Sequence of chain 1.A:
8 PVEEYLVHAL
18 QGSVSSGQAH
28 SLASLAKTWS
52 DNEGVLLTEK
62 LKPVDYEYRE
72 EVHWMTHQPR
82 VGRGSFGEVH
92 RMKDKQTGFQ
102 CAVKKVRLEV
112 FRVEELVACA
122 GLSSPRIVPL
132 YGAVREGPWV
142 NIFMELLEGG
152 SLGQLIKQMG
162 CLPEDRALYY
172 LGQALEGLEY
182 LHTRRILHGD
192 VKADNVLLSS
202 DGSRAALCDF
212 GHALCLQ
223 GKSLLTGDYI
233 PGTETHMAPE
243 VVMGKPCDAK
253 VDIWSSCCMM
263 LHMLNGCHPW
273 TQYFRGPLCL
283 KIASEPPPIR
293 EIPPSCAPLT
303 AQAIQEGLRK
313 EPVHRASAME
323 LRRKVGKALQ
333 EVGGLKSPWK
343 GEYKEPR

The small molecule below binds the protein below.
Small molecule (SMILES): CC(C)(O)C#Cc1ccc2c(c1)-c1nc(C(N)=O)cn1CCO2

Binding-site contacts:
Ligand atom C16 contacts residue ALA103 of chain 1.A at 3.9 Å (hydrophobic).
Ligand atom C9 contacts residue SO41 of chain 1.D at 3.6 Å.
Ligand atom O2 contacts residue LEU148 of chain 1.A at 3.0 Å (h-bond).
Ligand atom O contacts residue ASP210 of chain 1.A at 3.5 Å.
Ligand atom O1 contacts residue GLY85 of chain 1.A at 3.5 Å.
Ligand atom C2 contacts residue ILE143 of chain 1.A at 3.4 Å (hydrophobic).
Ligand atom C13 contacts residue VAL90 of chain 1.A at 3.8 Å (hydrophobic).
Ligand atom N2 contacts residue GLU146 of chain 1.A at 2.8 Å (salt-bridge).
Ligand atom N2 contacts residue LEU198 of chain 1.A at 3.5 Å.
Ligand atom N1 contacts residue MET145 of chain 1.A at 3.7 Å.
Ligand atom N2 contacts residue MET145 of chain 1.A at 3.6 Å.
Ligand atom C contacts residue VAL129 of chain 1.A at 3.6 Å (hydrophobic).
Ligand atom O2 contacts residue LEU147 of chain 1.A at 3.6 Å.
Ligand atom O2 contacts residue GLU146 of chain 1.A at 3.8 Å.
Ligand atom C10 contacts residue SO41 of chain 1.D at 3.8 Å.
Ligand atom C6 contacts residue ASP210 of chain 1.A at 3.4 Å.
Ligand atom O contacts residue GLU116 of chain 1.A at 2.7 Å (salt-bridge).
Ligand atom C8 contacts residue VAL90 of chain 1.A at 3.6 Å (hydrophobic).
Ligand atom C15 contacts residue CYS209 of chain 1.A at 3.8 Å (hydrophobic).
Ligand atom C16 contacts residue LEU198 of chain 1.A at 3.6 Å (hydrophobic).
Ligand atom C16 contacts residue LEU148 of chain 1.A at 3.8 Å (hydrophobic).
Ligand atom C13 contacts residue LEU198 of chain 1.A at 3.7 Å (hydrophobic).
Ligand atom C12 contacts residue LEU198 of chain 1.A at 3.4 Å (hydrophobic).
Ligand atom C3 contacts residue ASP210 of chain 1.A at 3.4 Å.
Ligand atom C7 contacts residue ASP210 of chain 1.A at 3.8 Å.
Ligand atom C3 contacts residue MET145 of chain 1.A at 3.8 Å (hydrophobic).
Ligand atom N2 contacts residue ALA103 of chain 1.A at 3.7 Å.
Ligand atom C7 contacts residue VAL90 of chain 1.A at 3.8 Å (hydrophobic).
Ligand atom O contacts residue PHE211 of chain 1.A at 3.0 Å (h-bond).
Ligand atom C1 contacts residue GLU116 of chain 1.A at 3.6 Å.
Ligand atom N contacts residue LEU198 of chain 1.A at 3.6 Å.
Ligand atom C11 contacts residue LEU198 of chain 1.A at 3.7 Å (hydrophobic).
Ligand atom C2 contacts residue GLU116 of chain 1.A at 3.4 Å.
Ligand atom C15 contacts residue MET145 of chain 1.A at 3.4 Å (hydrophobic).
Ligand atom C4 contacts residue ASP210 of chain 1.A at 3.4 Å.
Ligand atom C4 contacts residue MET145 of chain 1.A at 3.8 Å (hydrophobic).
Ligand atom N1 contacts residue LEU198 of chain 1.A at 3.4 Å.
Ligand atom C14 contacts residue VAL90 of chain 1.A at 3.8 Å (hydrophobic).
Ligand atom C contacts residue PHE211 of chain 1.A at 3.6 Å (hydrophobic).
Ligand atom C16 contacts residue GLU146 of chain 1.A at 3.7 Å.